This small molecule binds to this protein.
Small molecule (SMILES): Cc1cccc(-c2nn3c(c2-c2ccnc(Nc4ccc(S(N)(=O)=O)cc4)c2)CC(C)(C)C3)n1

Sequence of chain 1.A:
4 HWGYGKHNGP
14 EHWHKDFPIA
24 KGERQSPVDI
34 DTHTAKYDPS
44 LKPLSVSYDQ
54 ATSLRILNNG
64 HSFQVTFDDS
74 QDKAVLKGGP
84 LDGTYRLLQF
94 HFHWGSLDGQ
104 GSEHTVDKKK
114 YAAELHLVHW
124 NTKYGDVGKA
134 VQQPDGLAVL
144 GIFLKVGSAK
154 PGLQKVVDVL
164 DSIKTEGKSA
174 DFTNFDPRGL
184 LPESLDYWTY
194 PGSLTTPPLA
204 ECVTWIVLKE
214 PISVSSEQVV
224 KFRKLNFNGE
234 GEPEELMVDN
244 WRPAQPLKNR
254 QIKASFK

Binding-site contacts:
Ligand atom O3 contacts residue VAL142 of chain 1.A at 3.7 Å.
Ligand atom O3 contacts residue VAL121 of chain 1.A at 3.8 Å.
Ligand atom S2 contacts residue HIS119 of chain 1.A at 3.9 Å.
Ligand atom C9 contacts residue LEU197 of chain 1.A at 3.8 Å (hydrophobic).
Ligand atom N1 contacts residue HIS96 of chain 1.A at 3.4 Å (h-bond).
Ligand atom C7 contacts residue LEU197 of chain 1.A at 3.8 Å (hydrophobic).
Ligand atom C10 contacts residue VAL121 of chain 1.A at 3.7 Å (hydrophobic).
Ligand atom C15 contacts residue VAL130 of chain 1.A at 3.8 Å (hydrophobic).
Ligand atom O4 contacts residue THR198 of chain 1.A at 2.9 Å (h-bond).
Ligand atom C10 contacts residue LEU197 of chain 1.A at 3.8 Å (hydrophobic).
Ligand atom S2 contacts residue THR198 of chain 1.A at 3.9 Å.
Ligand atom O3 contacts residue ZN1 of chain 1.B at 3.0 Å.
Ligand atom C14 contacts residue VAL134 of chain 1.A at 3.9 Å (hydrophobic).
Ligand atom C33 contacts residue LEU91 of chain 1.A at 3.9 Å (hydrophobic).
Ligand atom C5 contacts residue LEU197 of chain 1.A at 3.9 Å (hydrophobic).
Ligand atom O4 contacts residue TRP208 of chain 1.A at 3.5 Å.
Ligand atom S2 contacts residue ZN1 of chain 1.B at 3.0 Å.
Ligand atom C30 contacts residue VAL130 of chain 1.A at 3.4 Å (hydrophobic).
Ligand atom C29 contacts residue VAL130 of chain 1.A at 3.7 Å (hydrophobic).
Ligand atom O3 contacts residue HIS119 of chain 1.A at 3.3 Å (h-bond).
Ligand atom S2 contacts residue HIS94 of chain 1.A at 4.0 Å.
Ligand atom C6 contacts residue LEU197 of chain 1.A at 3.7 Å (hydrophobic).
Ligand atom C6 contacts residue THR199 of chain 1.A at 3.2 Å.
Ligand atom O4 contacts residue SER196 of chain 1.A at 4.0 Å.
Ligand atom C8 contacts residue LEU197 of chain 1.A at 3.8 Å (hydrophobic).
Ligand atom C22 contacts residue VAL134 of chain 1.A at 4.0 Å (hydrophobic).
Ligand atom C23 contacts residue PRO201 of chain 1.A at 3.8 Å (hydrophobic).
Ligand atom O4 contacts residue LEU197 of chain 1.A at 3.4 Å.
Ligand atom N1 contacts residue HIS94 of chain 1.A at 3.3 Å (h-bond).
Ligand atom C15 contacts residue VAL134 of chain 1.A at 3.8 Å (hydrophobic).
Ligand atom C32 contacts residue VAL130 of chain 1.A at 3.7 Å (hydrophobic).
Ligand atom C14 contacts residue VAL130 of chain 1.A at 3.6 Å (hydrophobic).
Ligand atom O3 contacts residue HIS94 of chain 1.A at 3.3 Å.
Ligand atom C20 contacts residue PRO201 of chain 1.A at 3.9 Å (hydrophobic).
Ligand atom C31 contacts residue VAL130 of chain 1.A at 3.4 Å (hydrophobic).
Ligand atom C7 contacts residue THR199 of chain 1.A at 3.2 Å.
Ligand atom N1 contacts residue ZN1 of chain 1.B at 2.0 Å.
Ligand atom N11 contacts residue LEU197 of chain 1.A at 3.9 Å.
Ligand atom N1 contacts residue HIS119 of chain 1.A at 3.5 Å (h-bond).
Ligand atom N1 contacts residue THR198 of chain 1.A at 2.8 Å (h-bond).